Binding-site contacts:
Ligand atom C6 contacts residue ALA29 of chain 2.A at 3.9 Å (hydrophobic).
Ligand atom C4 contacts residue ASN28 of chain 2.A at 4.2 Å.
Ligand atom C5 contacts residue ALA29 of chain 2.A at 4.2 Å (hydrophobic).
Ligand atom C5 contacts residue ASN28 of chain 2.A at 3.7 Å.
Ligand atom C2 contacts residue ASN28 of chain 2.A at 2.5 Å.
Ligand atom N2 contacts residue ASN28 of chain 2.A at 3.0 Å (h-bond).
Ligand atom C6 contacts residue THR30 of chain 2.A at 3.3 Å.
Ligand atom O5 contacts residue ASN28 of chain 2.A at 2.4 Å (h-bond).
Ligand atom C1 contacts residue ASN28 of chain 2.A at 1.5 Å.
Ligand atom O5 contacts residue ALA29 of chain 2.A at 3.7 Å.
Ligand atom O6 contacts residue ALA29 of chain 2.A at 3.5 Å (h-bond).
Ligand atom C7 contacts residue ASN28 of chain 2.A at 3.4 Å.
Ligand atom O6 contacts residue THR30 of chain 2.A at 3.1 Å (h-bond).
Ligand atom O7 contacts residue ASN28 of chain 2.A at 3.5 Å (h-bond).
Ligand atom C3 contacts residue ASN28 of chain 2.A at 3.9 Å.

The protein below binds the small molecule below.
Small molecule (SMILES): CC(=O)N[C@@H]1[C@@H](O)[C@H](O)[C@@H](CO)O[C@H]1O

Sequence of chain 2.A:
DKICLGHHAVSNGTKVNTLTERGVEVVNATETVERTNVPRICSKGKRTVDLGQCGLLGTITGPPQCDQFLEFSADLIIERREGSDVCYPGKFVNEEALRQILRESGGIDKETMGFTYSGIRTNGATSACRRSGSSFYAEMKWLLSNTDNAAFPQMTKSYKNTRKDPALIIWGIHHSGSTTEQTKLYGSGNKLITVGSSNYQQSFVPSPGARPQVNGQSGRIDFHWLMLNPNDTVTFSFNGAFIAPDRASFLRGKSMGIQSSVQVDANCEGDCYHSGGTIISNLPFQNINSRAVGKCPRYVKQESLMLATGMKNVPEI